Sequence of chain 60.C:
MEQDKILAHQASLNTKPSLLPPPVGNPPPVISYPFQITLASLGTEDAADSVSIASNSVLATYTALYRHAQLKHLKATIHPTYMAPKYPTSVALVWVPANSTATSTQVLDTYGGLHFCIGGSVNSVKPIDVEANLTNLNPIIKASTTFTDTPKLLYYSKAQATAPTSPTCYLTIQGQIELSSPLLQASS

Sequence of chain 59.C:
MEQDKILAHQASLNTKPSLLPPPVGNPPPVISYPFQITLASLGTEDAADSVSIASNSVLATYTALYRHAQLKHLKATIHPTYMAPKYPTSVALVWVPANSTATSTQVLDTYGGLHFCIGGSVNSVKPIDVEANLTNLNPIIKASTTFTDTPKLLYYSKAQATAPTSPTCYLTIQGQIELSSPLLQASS

Sequence of chain 59.D:
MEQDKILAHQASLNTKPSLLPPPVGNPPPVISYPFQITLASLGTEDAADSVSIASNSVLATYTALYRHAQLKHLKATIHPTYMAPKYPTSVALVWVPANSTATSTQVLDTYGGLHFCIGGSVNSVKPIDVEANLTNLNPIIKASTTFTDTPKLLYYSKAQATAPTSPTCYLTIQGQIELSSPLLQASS

Binding-site contacts:
Ligand atom O2' contacts residue TRP95 of chain 59.C at 2.5 Å.
Ligand atom C2 contacts residue GLY113 of chain 59.C at 2.8 Å.
Ligand atom O2 contacts residue VAL94 of chain 59.C at 1.5 Å.
Ligand atom C4 contacts residue GLY113 of chain 59.C at 1.2 Å.
Ligand atom N3 contacts residue VAL94 of chain 59.C at 2.3 Å.
Ligand atom C2 contacts residue LEU93 of chain 59.C at 2.0 Å (hydrophobic).
Ligand atom N3 contacts residue LEU114 of chain 59.C at 2.9 Å (h-bond).
Ligand atom N1 contacts residue GLY112 of chain 59.C at 2.9 Å (h-bond).
Ligand atom N3 contacts residue GLY113 of chain 59.C at 2.1 Å.
Ligand atom N1 contacts residue GLY113 of chain 59.C at 2.8 Å.
Ligand atom C4' contacts residue TRP95 of chain 59.C at 3.0 Å (hydrophobic).
Ligand atom C6 contacts residue GLY113 of chain 59.C at 1.8 Å.
Ligand atom O3' contacts residue GLU131 of chain 59.C at 2.8 Å (salt-bridge).
Ligand atom O4 contacts residue LEU114 of chain 59.C at 2.8 Å (h-bond).
Ligand atom O4 contacts residue GLU131 of chain 59.C at 2.6 Å (salt-bridge).
Ligand atom OP1 contacts residue ASN136 of chain 59.C at 2.4 Å (h-bond).
Ligand atom C2 contacts residue VAL94 of chain 59.C at 1.7 Å (hydrophobic).
Ligand atom O4 contacts residue VAL107 of chain 59.C at 1.8 Å.
Ligand atom C1' contacts residue TRP95 of chain 59.C at 2.4 Å (hydrophobic).
Ligand atom C5 contacts residue VAL94 of chain 59.C at 2.5 Å (hydrophobic).
Ligand atom O5' contacts residue ASN133 of chain 59.C at 2.9 Å (h-bond).
Ligand atom O4 contacts residue GLY113 of chain 59.C at 2.0 Å.
Ligand atom O4' contacts residue TRP95 of chain 59.C at 2.8 Å (h-bond).
Ligand atom OP2 contacts residue ASN133 of chain 59.C at 2.5 Å.
Ligand atom O2 contacts residue LEU93 of chain 59.C at 1.9 Å (h-bond).
Ligand atom C5 contacts residue GLY113 of chain 59.C at 1.2 Å.
Ligand atom C6 contacts residue TYR111 of chain 59.C at 3.1 Å (hydrophobic).
Ligand atom C6 contacts residue GLY112 of chain 59.C at 2.2 Å.
Ligand atom O4' contacts residue VAL94 of chain 59.C at 2.7 Å.
Ligand atom C4 contacts residue LEU93 of chain 59.C at 2.9 Å (hydrophobic).
Ligand atom C4 contacts residue LEU114 of chain 59.C at 2.8 Å (hydrophobic).
Ligand atom C5 contacts residue GLY112 of chain 59.C at 2.6 Å.
Ligand atom C4 contacts residue VAL94 of chain 59.C at 2.8 Å (hydrophobic).
Ligand atom C6 contacts residue VAL94 of chain 59.C at 1.8 Å (hydrophobic).
Ligand atom C1' contacts residue VAL94 of chain 59.C at 2.6 Å (hydrophobic).
Ligand atom C5 contacts residue THR110 of chain 59.C at 2.9 Å.
Ligand atom N3 contacts residue LEU93 of chain 59.C at 1.6 Å (h-bond).
Ligand atom N3 contacts residue VAL107 of chain 59.C at 2.9 Å.
Ligand atom N1 contacts residue VAL94 of chain 59.C at 1.9 Å.
Ligand atom C4 contacts residue VAL107 of chain 59.C at 2.6 Å (hydrophobic).

This protein binds this small molecule.
Small molecule (SMILES): O=c1ccn([C@@H]2O[C@H](CO[P](=O)(O)O[C@H]3[C@@H](O)[C@H](n4ccc(=O)[nH]c4=O)O[C@@H]3COP(=O)(O)O)[C@@H](O)[C@H]2O)c(=O)[nH]1